Sequence of chain 1.A:
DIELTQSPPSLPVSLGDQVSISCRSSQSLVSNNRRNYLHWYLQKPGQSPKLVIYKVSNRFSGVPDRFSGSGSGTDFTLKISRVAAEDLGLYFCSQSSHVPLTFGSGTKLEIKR

This protein binds this small molecule.
Small molecule (SMILES): C[C@]12CC[C@@H]3c4ccc(O[C@@H]5O[C@H](C(=O)O)[C@@H](O)[C@H](O)[C@H]5O)cc4CC[C@H]3[C@@H]1CCC2=O

Sequence of chain 1.B:
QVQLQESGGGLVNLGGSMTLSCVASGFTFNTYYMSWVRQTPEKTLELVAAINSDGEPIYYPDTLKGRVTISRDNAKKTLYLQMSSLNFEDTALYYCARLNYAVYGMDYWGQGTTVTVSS

Binding-site contacts:
Ligand atom C1 contacts residue GLY105 of chain 1.B at 3.7 Å.
Ligand atom C11 contacts residue LEU101 of chain 1.A at 3.9 Å (hydrophobic).
Ligand atom O7' contacts residue TYR101 of chain 1.B at 3.5 Å.
Ligand atom C3' contacts residue TYR33 of chain 1.B at 3.7 Å (hydrophobic).
Ligand atom C15 contacts residue ILE58 of chain 1.B at 3.8 Å (hydrophobic).
Ligand atom O8' contacts residue TYR32 of chain 1.B at 3.7 Å.
Ligand atom O10 contacts residue TYR33 of chain 1.B at 3.9 Å.
Ligand atom C5 contacts residue TYR104 of chain 1.B at 3.9 Å (hydrophobic).
Ligand atom C6 contacts residue TYR33 of chain 1.B at 3.8 Å (hydrophobic).
Ligand atom O19 contacts residue PRO100 of chain 1.A at 3.2 Å.
Ligand atom O10 contacts residue THR31 of chain 1.B at 3.8 Å.
Ligand atom C10 contacts residue TYR104 of chain 1.B at 3.8 Å (hydrophobic).
Ligand atom C2' contacts residue TYR33 of chain 1.B at 3.9 Å (hydrophobic).
Ligand atom C3' contacts residue THR31 of chain 1.B at 3.4 Å.
Ligand atom C5' contacts residue TYR101 of chain 1.B at 3.9 Å (hydrophobic).
Ligand atom O20 contacts residue TYR101 of chain 1.B at 3.6 Å (h-bond).
Ligand atom C6' contacts residue TYR101 of chain 1.B at 3.5 Å (hydrophobic).
Ligand atom O19 contacts residue VAL99 of chain 1.A at 3.9 Å.
Ligand atom C2 contacts residue ASN100 of chain 1.B at 3.4 Å.
Ligand atom O8' contacts residue LEU99 of chain 1.B at 2.6 Å (h-bond).
Ligand atom C5' contacts residue TYR33 of chain 1.B at 3.5 Å (hydrophobic).
Ligand atom C1' contacts residue TYR33 of chain 1.B at 3.6 Å (hydrophobic).
Ligand atom C2 contacts residue TYR104 of chain 1.B at 3.6 Å (hydrophobic).
Ligand atom C4' contacts residue TYR101 of chain 1.B at 4.0 Å (hydrophobic).
Ligand atom O9' contacts residue THR31 of chain 1.B at 2.6 Å (h-bond).
Ligand atom C18 contacts residue ALA50 of chain 1.B at 3.6 Å (hydrophobic).
Ligand atom C4 contacts residue TYR33 of chain 1.B at 3.5 Å (hydrophobic).
Ligand atom O20 contacts residue ASN100 of chain 1.B at 3.7 Å.
Ligand atom O19 contacts residue LEU101 of chain 1.A at 3.0 Å (h-bond).
Ligand atom C2' contacts residue LEU99 of chain 1.B at 3.5 Å (hydrophobic).
Ligand atom C1 contacts residue TYR104 of chain 1.B at 3.4 Å (hydrophobic).
Ligand atom C7 contacts residue TYR104 of chain 1.B at 3.7 Å (hydrophobic).
Ligand atom O11 contacts residue TYR101 of chain 1.B at 3.3 Å.
Ligand atom C2 contacts residue LEU99 of chain 1.B at 3.8 Å (hydrophobic).
Ligand atom O8' contacts residue TYR33 of chain 1.B at 2.7 Å (h-bond).
Ligand atom C9 contacts residue TYR104 of chain 1.B at 3.7 Å (hydrophobic).
Ligand atom C12 contacts residue LEU101 of chain 1.A at 3.6 Å (hydrophobic).
Ligand atom O9' contacts residue TYR32 of chain 1.B at 3.8 Å.
Ligand atom C2 contacts residue GLY105 of chain 1.B at 3.7 Å.
Ligand atom C16 contacts residue VAL99 of chain 1.A at 3.7 Å (hydrophobic).